The protein below binds the small molecule below.
Small molecule (SMILES): Nc1ccn([C@@H]2O[C@H](CO[P](=O)(O)O[C@H]3[C@@H](O)[C@H](n4ccc(=O)[nH]c4=O)O[C@@H]3CO[P](=O)(O)O[C@H]3[C@@H](O)[C@H](n4ccc(=O)[nH]c4=O)O[C@@H]3CO[P](=O)(O)O[C@H]3[C@@H](O)[C@H](n4cnc5c(=O)nc(N)[nH]c54)O[C@@H]3CO[P](=O)(O)O[C@H]3[C@@H](O)[C@H](n4ccc(=O)[nH]c4=O)O[C@@H]3CO[P](=O)(O)O[C@H]3[C@@H](O)[C@H](n4cnc5c(N)ncnc54)O[C@@H]3CO[P](=O)(O)O[C@H]3[C@@H](O)[C@H](n4cnc5c(N)ncnc54)O[C@@H]3CO[P](=O)(O)O[C@H]3[C@@H](O)[C@H](n4ccc(=O)[nH]c4=O)O[C@@H]3CO[P](=O)(O)O[C@H]3[C@@H](O)[C@H](n4cnc5c(N)ncnc54)O[C@@H]3COP(=O)=O)[C@@H](O)[C@H]2O)c(=O)n1

Binding-site contacts:
Ligand atom C2 contacts residue TRP442 of chain 1.Q at 4.5 Å (hydrophobic).
Ligand atom N3 contacts residue TRP442 of chain 1.Q at 3.5 Å.
Ligand atom C4 contacts residue TRP442 of chain 1.Q at 3.9 Å (hydrophobic).
Ligand atom O4 contacts residue TRP442 of chain 1.Q at 3.6 Å.

Sequence of chain 1.Q:
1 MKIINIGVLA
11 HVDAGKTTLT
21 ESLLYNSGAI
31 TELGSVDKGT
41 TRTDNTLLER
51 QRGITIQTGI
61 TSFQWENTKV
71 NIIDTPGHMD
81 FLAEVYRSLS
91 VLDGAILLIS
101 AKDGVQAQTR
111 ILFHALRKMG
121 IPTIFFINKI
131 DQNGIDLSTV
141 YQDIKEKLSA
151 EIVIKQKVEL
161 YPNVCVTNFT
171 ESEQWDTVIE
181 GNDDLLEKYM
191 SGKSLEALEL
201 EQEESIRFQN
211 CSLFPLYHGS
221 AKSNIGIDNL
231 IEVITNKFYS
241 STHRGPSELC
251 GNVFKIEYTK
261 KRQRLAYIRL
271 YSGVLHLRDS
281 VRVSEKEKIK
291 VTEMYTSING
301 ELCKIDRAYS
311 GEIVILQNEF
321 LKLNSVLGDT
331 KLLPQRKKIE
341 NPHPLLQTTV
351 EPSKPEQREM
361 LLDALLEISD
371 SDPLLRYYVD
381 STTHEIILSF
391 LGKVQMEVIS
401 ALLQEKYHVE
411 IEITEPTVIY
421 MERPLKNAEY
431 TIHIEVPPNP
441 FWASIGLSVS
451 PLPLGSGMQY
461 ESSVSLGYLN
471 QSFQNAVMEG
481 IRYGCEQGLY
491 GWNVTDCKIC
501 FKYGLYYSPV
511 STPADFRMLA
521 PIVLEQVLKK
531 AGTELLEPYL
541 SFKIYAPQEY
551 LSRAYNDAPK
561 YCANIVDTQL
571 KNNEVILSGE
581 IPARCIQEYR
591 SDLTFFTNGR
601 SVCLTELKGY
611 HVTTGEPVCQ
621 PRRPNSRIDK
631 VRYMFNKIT